Sequence of chain 3.E:
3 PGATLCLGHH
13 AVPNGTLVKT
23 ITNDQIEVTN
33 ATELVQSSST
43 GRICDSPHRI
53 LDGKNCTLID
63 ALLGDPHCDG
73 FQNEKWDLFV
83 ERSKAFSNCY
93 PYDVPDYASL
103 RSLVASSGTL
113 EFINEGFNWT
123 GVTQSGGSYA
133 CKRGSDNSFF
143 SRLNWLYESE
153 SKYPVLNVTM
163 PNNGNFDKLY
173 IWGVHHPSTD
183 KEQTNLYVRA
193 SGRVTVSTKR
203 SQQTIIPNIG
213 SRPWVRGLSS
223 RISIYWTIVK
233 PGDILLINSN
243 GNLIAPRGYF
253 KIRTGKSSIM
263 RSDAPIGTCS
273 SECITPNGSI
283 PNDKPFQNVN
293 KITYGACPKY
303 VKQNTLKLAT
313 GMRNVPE

Binding-site contacts:
Ligand atom O8 contacts residue TRP147 of chain 3.E at 3.4 Å.
Ligand atom C9 contacts residue TRP147 of chain 3.E at 3.9 Å (hydrophobic).
Ligand atom C8 contacts residue TRP147 of chain 3.E at 3.8 Å (hydrophobic).
Ligand atom O1B contacts residue LEU220 of chain 3.E at 3.6 Å.
Ligand atom C11 contacts residue LEU188 of chain 3.E at 3.8 Å (hydrophobic).
Ligand atom C7 contacts residue TRP147 of chain 3.E at 3.7 Å (hydrophobic).
Ligand atom C4 contacts residue GLY129 of chain 3.E at 3.4 Å.
Ligand atom C11 contacts residue TYR149 of chain 3.E at 4.0 Å (hydrophobic).
Ligand atom O1B contacts residue TYR131 of chain 3.E at 3.8 Å.
Ligand atom O4 contacts residue GLY129 of chain 3.E at 3.8 Å.
Ligand atom O1A contacts residue SER130 of chain 3.E at 3.3 Å.
Ligand atom O9 contacts residue TYR92 of chain 3.E at 2.9 Å (h-bond).
Ligand atom O10 contacts residue LEU188 of chain 3.E at 3.2 Å.
Ligand atom C11 contacts residue GLY128 of chain 3.E at 3.8 Å.
Ligand atom O9 contacts residue GLU184 of chain 3.E at 2.8 Å (salt-bridge).
Ligand atom C10 contacts residue LEU188 of chain 3.E at 3.8 Å (hydrophobic).
Ligand atom O9 contacts residue SER222 of chain 3.E at 2.9 Å (h-bond).
Ligand atom C6 contacts residue TYR131 of chain 3.E at 3.5 Å (hydrophobic).
Ligand atom C11 contacts residue GLY129 of chain 3.E at 4.0 Å.
Ligand atom C5 contacts residue GLY129 of chain 3.E at 3.6 Å.
Ligand atom C9 contacts residue GLU184 of chain 3.E at 3.2 Å.
Ligand atom O1B contacts residue SER130 of chain 3.E at 2.7 Å (h-bond).
Ligand atom C9 contacts residue HIS177 of chain 3.E at 3.4 Å.
Ligand atom C8 contacts residue GLU184 of chain 3.E at 3.4 Å.
Ligand atom N5 contacts residue TRP147 of chain 3.E at 4.0 Å.
Ligand atom N5 contacts residue GLY129 of chain 3.E at 2.9 Å (h-bond).
Ligand atom C6 contacts residue GLY129 of chain 3.E at 4.0 Å.
Ligand atom C8 contacts residue TYR92 of chain 3.E at 3.7 Å (hydrophobic).
Ligand atom C1 contacts residue TYR131 of chain 3.E at 3.5 Å (hydrophobic).
Ligand atom C4 contacts residue TYR131 of chain 3.E at 3.7 Å (hydrophobic).
Ligand atom C10 contacts residue GLY129 of chain 3.E at 3.9 Å.
Ligand atom C9 contacts residue LEU188 of chain 3.E at 3.9 Å (hydrophobic).
Ligand atom C1 contacts residue SER130 of chain 3.E at 3.4 Å.
Ligand atom O4 contacts residue LEU220 of chain 3.E at 4.0 Å.
Ligand atom O8 contacts residue TYR92 of chain 3.E at 2.9 Å (h-bond).
Ligand atom C9 contacts residue TYR92 of chain 3.E at 3.5 Å (hydrophobic).
Ligand atom O3 contacts residue TRP216 of chain 3.E at 3.7 Å.
Ligand atom O9 contacts residue HIS177 of chain 3.E at 3.2 Å (h-bond).
Ligand atom O1A contacts residue TYR131 of chain 3.E at 2.6 Å (h-bond).
Ligand atom C5 contacts residue TYR131 of chain 3.E at 4.0 Å (hydrophobic).

This small molecule binds to this protein.
Small molecule (SMILES): CC(=O)N[C@@H]1[C@@H](O)[C@H](O[C@@H]2O[C@H](CO[C@]3(C(=O)O)C[C@H](O)[C@@H](NC(C)=O)[C@H]([C@H](O)[C@H](O)CO)O3)[C@H](O)[C@H](O)[C@H]2O)[C@@H](CO)O[C@H]1O